A small-molecule ligand and the protein it binds are described below.
Small molecule (SMILES): CC(=O)N[C@@H]1[C@@H](O)[C@H](O)[C@@H](CO)O[C@H]1O

Sequence of chain 1.A:
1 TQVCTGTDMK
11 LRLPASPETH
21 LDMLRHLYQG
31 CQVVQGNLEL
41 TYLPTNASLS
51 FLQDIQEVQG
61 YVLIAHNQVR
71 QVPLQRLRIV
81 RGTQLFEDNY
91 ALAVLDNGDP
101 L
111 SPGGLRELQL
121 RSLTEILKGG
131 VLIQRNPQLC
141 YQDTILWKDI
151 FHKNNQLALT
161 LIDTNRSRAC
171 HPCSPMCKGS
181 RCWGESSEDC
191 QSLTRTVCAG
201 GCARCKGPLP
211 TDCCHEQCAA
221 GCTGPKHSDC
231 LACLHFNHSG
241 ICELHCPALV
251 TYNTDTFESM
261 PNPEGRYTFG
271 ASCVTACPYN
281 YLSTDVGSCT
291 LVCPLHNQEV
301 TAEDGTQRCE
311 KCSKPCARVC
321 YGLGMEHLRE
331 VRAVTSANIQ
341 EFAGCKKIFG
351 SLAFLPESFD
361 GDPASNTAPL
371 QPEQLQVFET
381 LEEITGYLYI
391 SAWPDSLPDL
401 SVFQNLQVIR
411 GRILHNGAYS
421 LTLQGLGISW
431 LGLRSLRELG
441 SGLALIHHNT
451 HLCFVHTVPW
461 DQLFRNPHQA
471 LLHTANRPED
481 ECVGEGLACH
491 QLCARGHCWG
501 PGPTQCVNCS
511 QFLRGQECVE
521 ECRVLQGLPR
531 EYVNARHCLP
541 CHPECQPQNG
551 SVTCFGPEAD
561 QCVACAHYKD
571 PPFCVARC

Binding-site contacts:
Ligand atom C8 contacts residue PRO547 of chain 1.A at 3.4 Å (hydrophobic).
Ligand atom C1 contacts residue ASN549 of chain 1.A at 1.4 Å.
Ligand atom C7 contacts residue ASN549 of chain 1.A at 3.4 Å.
Ligand atom C7 contacts residue PRO547 of chain 1.A at 4.4 Å (hydrophobic).
Ligand atom C2 contacts residue ASN549 of chain 1.A at 2.6 Å.
Ligand atom C8 contacts residue GLN546 of chain 1.A at 3.3 Å.
Ligand atom C5 contacts residue ASN549 of chain 1.A at 3.6 Å.
Ligand atom N2 contacts residue GLN546 of chain 1.A at 4.5 Å.
Ligand atom O5 contacts residue ASN549 of chain 1.A at 2.4 Å (h-bond).
Ligand atom N2 contacts residue ASN549 of chain 1.A at 3.1 Å (h-bond).
Ligand atom N2 contacts residue PRO547 of chain 1.A at 4.4 Å.
Ligand atom C3 contacts residue ASN549 of chain 1.A at 4.0 Å.
Ligand atom O7 contacts residue ASN549 of chain 1.A at 3.5 Å (h-bond).
Ligand atom C8 contacts residue GLN548 of chain 1.A at 3.7 Å.
Ligand atom C4 contacts residue ASN549 of chain 1.A at 4.3 Å.